This protein binds this small molecule.
Small molecule (SMILES): CC[C@H](C)[C@@H](C=O)NC(=O)[C@H](CO)NC(=O)[C@H](CCCCN)NC(=O)[C@@H](N)C(C)C

Binding-site contacts:
Ligand atom CG2 contacts residue PHE71 of chain 12.A at 4.0 Å (hydrophobic).
Ligand atom CD1 contacts residue THR349 of chain 12.A at 4.4 Å.

Sequence of chain 12.A:
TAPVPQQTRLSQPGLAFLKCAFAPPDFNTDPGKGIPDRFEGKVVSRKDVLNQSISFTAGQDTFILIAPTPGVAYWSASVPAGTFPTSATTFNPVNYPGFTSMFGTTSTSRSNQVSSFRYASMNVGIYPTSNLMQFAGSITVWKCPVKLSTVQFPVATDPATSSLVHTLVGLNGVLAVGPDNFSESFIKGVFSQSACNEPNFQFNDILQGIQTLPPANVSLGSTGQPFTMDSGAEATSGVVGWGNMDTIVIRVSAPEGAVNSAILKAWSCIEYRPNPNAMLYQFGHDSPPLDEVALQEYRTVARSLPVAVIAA